Sequence of chain 1.A:
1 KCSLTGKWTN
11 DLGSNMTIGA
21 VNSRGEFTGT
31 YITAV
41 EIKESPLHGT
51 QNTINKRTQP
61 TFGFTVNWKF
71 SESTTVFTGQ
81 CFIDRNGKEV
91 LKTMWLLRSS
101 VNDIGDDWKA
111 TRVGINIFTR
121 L

This protein binds this small molecule.
Small molecule (SMILES): CC(=O)N[C@@H]1[C@@H](O)[C@H](O)[C@@H](CO)O[C@H]1O

Binding-site contacts:
Ligand atom C7 contacts residue ILE42 of chain 1.A at 4.3 Å (hydrophobic).
Ligand atom N2 contacts residue GLY13 of chain 1.A at 3.4 Å (h-bond).
Ligand atom C8 contacts residue SER14 of chain 1.A at 4.3 Å.
Ligand atom C7 contacts residue GLY13 of chain 1.A at 3.8 Å.
Ligand atom O7 contacts residue ILE32 of chain 1.A at 3.2 Å.
Ligand atom O5 contacts residue LEU121 of chain 1.A at 4.2 Å.
Ligand atom C3 contacts residue ASN15 of chain 1.A at 3.7 Å.
Ligand atom C2 contacts residue ASN15 of chain 1.A at 2.6 Å.
Ligand atom O3 contacts residue ILE42 of chain 1.A at 3.9 Å.
Ligand atom C5 contacts residue ASN15 of chain 1.A at 3.6 Å.
Ligand atom N2 contacts residue ASN15 of chain 1.A at 2.9 Å (h-bond).
Ligand atom C8 contacts residue ILE32 of chain 1.A at 4.1 Å (hydrophobic).
Ligand atom O7 contacts residue ILE42 of chain 1.A at 3.4 Å.
Ligand atom C1 contacts residue ASN15 of chain 1.A at 1.4 Å.
Ligand atom C7 contacts residue ILE32 of chain 1.A at 4.0 Å (hydrophobic).
Ligand atom O5 contacts residue ASN15 of chain 1.A at 2.5 Å (h-bond).
Ligand atom C8 contacts residue GLY13 of chain 1.A at 3.2 Å.
Ligand atom C8 contacts residue THR33 of chain 1.A at 4.3 Å.
Ligand atom O6 contacts residue LEU121 of chain 1.A at 4.0 Å.
Ligand atom C4 contacts residue ASN15 of chain 1.A at 4.2 Å.
Ligand atom C7 contacts residue ASN15 of chain 1.A at 4.0 Å.
Ligand atom C8 contacts residue ALA34 of chain 1.A at 4.1 Å (hydrophobic).